The protein below binds the small molecule below.
Small molecule (SMILES): Nc1ccc(C(=O)N[C@@H](C(=O)NO)c2ccc(-n3cccn3)cc2)cc1

Binding-site contacts:
Ligand atom C02 contacts residue GLY406 of chain 1.B at 3.2 Å.
Ligand atom N16 contacts residue ASP376 of chain 1.B at 2.9 Å (salt-bridge).
Ligand atom O15 contacts residue ASP296 of chain 1.B at 2.7 Å (salt-bridge).
Ligand atom O17 contacts residue CO31 of chain 1.T at 2.7 Å (h-bond).
Ligand atom C02 contacts residue THR405 of chain 1.B at 3.6 Å.
Ligand atom C04 contacts residue LYS303 of chain 1.B at 3.6 Å.
Ligand atom C09 contacts residue MET309 of chain 1.B at 3.3 Å (hydrophobic).
Ligand atom O17 contacts residue ASP376 of chain 1.B at 2.8 Å (salt-bridge).
Ligand atom O15 contacts residue ASP376 of chain 1.B at 3.5 Å (salt-bridge).
Ligand atom C06 contacts residue GLY406 of chain 1.B at 3.3 Å.
Ligand atom N16 contacts residue ZN1 of chain 1.S at 3.0 Å.
Ligand atom C12 contacts residue LEU404 of chain 1.B at 3.0 Å (hydrophobic).
Ligand atom O15 contacts residue ZN1 of chain 1.S at 3.2 Å.
Ligand atom O17 contacts residue ZN1 of chain 1.U at 2.1 Å.
Ligand atom N16 contacts residue LEU404 of chain 1.B at 3.1 Å (h-bond).
Ligand atom N26 contacts residue ASN374 of chain 1.B at 3.3 Å (h-bond).
Ligand atom O17 contacts residue ZN1 of chain 1.S at 2.0 Å.
Ligand atom C14 contacts residue ZN1 of chain 1.U at 2.9 Å.
Ligand atom O20 contacts residue THR405 of chain 1.B at 3.5 Å.
Ligand atom C11 contacts residue PHE315 of chain 1.B at 3.6 Å (hydrophobic).
Ligand atom C22 contacts residue ASN374 of chain 1.B at 3.4 Å.
Ligand atom O20 contacts residue LEU404 of chain 1.B at 3.1 Å (h-bond).
Ligand atom O17 contacts residue ASP296 of chain 1.B at 3.5 Å (salt-bridge).
Ligand atom N07 contacts residue GLY406 of chain 1.B at 3.7 Å.
Ligand atom C03 contacts residue GLY406 of chain 1.B at 3.4 Å.
Ligand atom C03 contacts residue LEU404 of chain 1.B at 3.7 Å (hydrophobic).
Ligand atom O17 contacts residue GLU378 of chain 1.B at 2.8 Å (salt-bridge).
Ligand atom O15 contacts residue LYS303 of chain 1.B at 3.1 Å (salt-bridge).
Ligand atom C01 contacts residue GLY406 of chain 1.B at 3.4 Å.
Ligand atom O15 contacts residue ZN1 of chain 1.U at 2.5 Å.
Ligand atom O20 contacts residue CO31 of chain 1.T at 3.6 Å.
Ligand atom C02 contacts residue LEU404 of chain 1.B at 3.4 Å (hydrophobic).
Ligand atom N16 contacts residue ZN1 of chain 1.U at 2.8 Å.
Ligand atom C14 contacts residue LEU404 of chain 1.B at 3.4 Å (hydrophobic).
Ligand atom C14 contacts residue ASP376 of chain 1.B at 3.3 Å.
Ligand atom N16 contacts residue CO31 of chain 1.T at 2.8 Å (h-bond).
Ligand atom C05 contacts residue GLY406 of chain 1.B at 3.6 Å.
Ligand atom N16 contacts residue LYS291 of chain 1.B at 3.5 Å (salt-bridge).
Ligand atom O17 contacts residue LYS291 of chain 1.B at 3.0 Å (salt-bridge).
Ligand atom C14 contacts residue ZN1 of chain 1.S at 3.5 Å.

Sequence of chain 1.B:
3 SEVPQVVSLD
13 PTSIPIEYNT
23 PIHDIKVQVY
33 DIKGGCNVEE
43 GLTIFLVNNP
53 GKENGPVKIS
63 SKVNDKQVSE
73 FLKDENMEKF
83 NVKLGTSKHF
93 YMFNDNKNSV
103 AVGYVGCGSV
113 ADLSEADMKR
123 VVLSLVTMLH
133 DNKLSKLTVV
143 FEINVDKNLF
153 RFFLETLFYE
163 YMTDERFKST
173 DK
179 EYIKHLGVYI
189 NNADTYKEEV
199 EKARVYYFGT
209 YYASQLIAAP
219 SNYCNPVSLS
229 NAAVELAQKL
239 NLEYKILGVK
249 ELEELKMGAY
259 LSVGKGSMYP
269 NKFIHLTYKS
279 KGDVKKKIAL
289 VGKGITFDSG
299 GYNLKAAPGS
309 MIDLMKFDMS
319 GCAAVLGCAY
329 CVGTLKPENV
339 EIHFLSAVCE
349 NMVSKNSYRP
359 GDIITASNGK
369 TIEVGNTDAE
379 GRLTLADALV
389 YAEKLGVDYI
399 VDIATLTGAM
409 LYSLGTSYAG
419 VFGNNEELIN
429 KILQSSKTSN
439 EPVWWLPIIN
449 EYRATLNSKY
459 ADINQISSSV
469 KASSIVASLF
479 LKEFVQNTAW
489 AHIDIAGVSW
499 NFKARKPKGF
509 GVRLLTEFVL